Sequence of chain 1.B:
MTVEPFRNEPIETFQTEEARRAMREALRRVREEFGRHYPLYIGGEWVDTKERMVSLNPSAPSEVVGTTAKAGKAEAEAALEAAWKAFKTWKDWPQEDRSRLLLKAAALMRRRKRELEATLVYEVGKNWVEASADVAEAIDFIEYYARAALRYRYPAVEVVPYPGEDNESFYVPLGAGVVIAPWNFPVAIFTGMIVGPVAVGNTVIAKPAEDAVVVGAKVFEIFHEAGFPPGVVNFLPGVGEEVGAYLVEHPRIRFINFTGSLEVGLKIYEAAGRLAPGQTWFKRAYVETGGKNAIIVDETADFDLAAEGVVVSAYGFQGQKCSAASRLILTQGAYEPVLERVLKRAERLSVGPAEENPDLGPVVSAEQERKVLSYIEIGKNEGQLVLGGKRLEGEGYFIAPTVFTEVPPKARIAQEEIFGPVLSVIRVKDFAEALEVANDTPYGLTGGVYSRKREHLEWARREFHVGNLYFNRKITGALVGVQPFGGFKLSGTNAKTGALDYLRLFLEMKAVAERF

Binding-site contacts:
Ligand atom C contacts residue SER323 of chain 1.B at 3.5 Å.
Ligand atom N contacts residue GLU137 of chain 1.B at 3.1 Å (salt-bridge).
Ligand atom OXT contacts residue PHE185 of chain 1.B at 4.3 Å.
Ligand atom C contacts residue PHE485 of chain 1.B at 4.4 Å (hydrophobic).
Ligand atom OXT contacts residue ALA478 of chain 1.B at 4.2 Å.
Ligand atom OXT contacts residue THR476 of chain 1.B at 3.7 Å.
Ligand atom CA contacts residue PHE185 of chain 1.B at 4.0 Å (hydrophobic).
Ligand atom CA contacts residue GLU137 of chain 1.B at 3.9 Å.
Ligand atom OXT contacts residue GLY477 of chain 1.B at 2.8 Å (h-bond).
Ligand atom CG contacts residue GLU137 of chain 1.B at 4.0 Å.
Ligand atom O contacts residue GLY477 of chain 1.B at 3.2 Å (h-bond).
Ligand atom CA contacts residue ALA478 of chain 1.B at 4.3 Å (hydrophobic).
Ligand atom CD contacts residue ALA478 of chain 1.B at 4.4 Å (hydrophobic).
Ligand atom OXT contacts residue SER323 of chain 1.B at 2.7 Å (h-bond).
Ligand atom CD contacts residue GLU137 of chain 1.B at 3.4 Å.
Ligand atom O contacts residue THR476 of chain 1.B at 4.0 Å.
Ligand atom CB contacts residue PHE185 of chain 1.B at 3.5 Å (hydrophobic).
Ligand atom O contacts residue SER323 of chain 1.B at 3.8 Å.
Ligand atom C contacts residue THR476 of chain 1.B at 4.2 Å.
Ligand atom N contacts residue ALA478 of chain 1.B at 3.6 Å (h-bond).
Ligand atom CG contacts residue ILE189 of chain 1.B at 3.8 Å (hydrophobic).
Ligand atom O contacts residue ALA478 of chain 1.B at 3.0 Å (h-bond).
Ligand atom C contacts residue ALA478 of chain 1.B at 3.6 Å (hydrophobic).
Ligand atom CD contacts residue PHE485 of chain 1.B at 3.5 Å (hydrophobic).
Ligand atom CB contacts residue ILE189 of chain 1.B at 4.4 Å (hydrophobic).
Ligand atom CB contacts residue PHE485 of chain 1.B at 4.5 Å (hydrophobic).
Ligand atom CG contacts residue PHE485 of chain 1.B at 3.6 Å (hydrophobic).
Ligand atom CA contacts residue GLY477 of chain 1.B at 4.3 Å.
Ligand atom O contacts residue PHE485 of chain 1.B at 3.5 Å.
Ligand atom OXT contacts residue LYS321 of chain 1.B at 4.2 Å.
Ligand atom C contacts residue GLY477 of chain 1.B at 3.2 Å.

A small-molecule ligand and the protein it binds are described below.
Small molecule (SMILES): O=C(O)[C@@H]1CCCN1